Sequence of chain 1.C:
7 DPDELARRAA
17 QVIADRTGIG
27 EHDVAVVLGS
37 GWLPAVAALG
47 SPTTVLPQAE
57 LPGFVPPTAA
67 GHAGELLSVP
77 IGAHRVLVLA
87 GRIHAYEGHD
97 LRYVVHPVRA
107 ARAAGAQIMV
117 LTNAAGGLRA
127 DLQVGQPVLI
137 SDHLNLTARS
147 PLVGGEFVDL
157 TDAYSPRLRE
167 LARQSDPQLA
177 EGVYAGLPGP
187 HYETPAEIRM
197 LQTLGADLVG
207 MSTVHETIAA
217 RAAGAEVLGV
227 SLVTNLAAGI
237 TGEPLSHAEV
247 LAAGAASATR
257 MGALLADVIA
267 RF

Binding-site contacts:
Ligand atom C2 contacts residue GLU189 of chain 1.C at 3.1 Å.
Ligand atom C1 contacts residue GLU189 of chain 1.C at 3.6 Å.
Ligand atom S1 contacts residue ALA120 of chain 1.C at 3.3 Å (h-bond).
Ligand atom C10 contacts residue SER36 of chain 1.C at 3.4 Å.
Ligand atom O3 contacts residue SER208 of chain 1.C at 2.5 Å (h-bond).
Ligand atom O3 contacts residue ASN119 of chain 1.C at 3.2 Å.
Ligand atom O1 contacts residue ALA120 of chain 1.C at 2.8 Å (h-bond).
Ligand atom O2 contacts residue SER36 of chain 1.C at 3.3 Å (h-bond).
Ligand atom O4 contacts residue GLU189 of chain 1.C at 3.6 Å (salt-bridge).
Ligand atom P1 contacts residue HIS90 of chain 1.C at 3.4 Å.
Ligand atom C14 contacts residue SER36 of chain 1.C at 3.1 Å.
Ligand atom O1 contacts residue GLY35 of chain 1.C at 3.3 Å.
Ligand atom C3 contacts residue VAL205 of chain 1.C at 3.6 Å (hydrophobic).
Ligand atom P1 contacts residue ARG88 of chain 1.C at 3.5 Å.
Ligand atom O4 contacts residue ASN231 of chain 1.C at 3.0 Å (h-bond).
Ligand atom C12 contacts residue TYR188 of chain 1.C at 3.6 Å (hydrophobic).
Ligand atom N1 contacts residue GLU189 of chain 1.C at 2.7 Å (salt-bridge).
Ligand atom C4 contacts residue VAL205 of chain 1.C at 3.6 Å (hydrophobic).
Ligand atom C4 contacts residue GLY122 of chain 1.C at 3.4 Å.
Ligand atom N3 contacts residue THR230 of chain 1.C at 3.6 Å (h-bond).
Ligand atom N2 contacts residue MET207 of chain 1.C at 3.5 Å.
Ligand atom C9 contacts residue SER36 of chain 1.C at 3.1 Å.
Ligand atom O3 contacts residue ARG88 of chain 1.C at 3.4 Å (salt-bridge).
Ligand atom C11 contacts residue VAL246 of chain 1.C at 3.5 Å (hydrophobic).
Ligand atom N1 contacts residue TYR188 of chain 1.C at 3.5 Å.
Ligand atom N3 contacts residue ASN231 of chain 1.C at 3.0 Å (h-bond).
Ligand atom C6 contacts residue THR230 of chain 1.C at 3.4 Å.
Ligand atom C1 contacts residue TYR188 of chain 1.C at 3.6 Å (hydrophobic).
Ligand atom O2 contacts residue ARG88 of chain 1.C at 2.9 Å (salt-bridge).
Ligand atom BR1 contacts residue PHE153 of chain 1.A at 3.6 Å.
Ligand atom N3 contacts residue GLY122 of chain 1.C at 3.2 Å (h-bond).
Ligand atom C4 contacts residue TYR188 of chain 1.C at 3.6 Å (hydrophobic).
Ligand atom O2 contacts residue HIS90 of chain 1.C at 2.4 Å (h-bond).
Ligand atom O1 contacts residue SER36 of chain 1.C at 3.1 Å (h-bond).
Ligand atom O4 contacts residue GLY122 of chain 1.C at 3.5 Å.
Ligand atom C11 contacts residue TYR188 of chain 1.C at 3.6 Å (hydrophobic).
Ligand atom C6 contacts residue ALA121 of chain 1.C at 3.6 Å (hydrophobic).
Ligand atom N3 contacts residue ALA121 of chain 1.C at 3.5 Å.
Ligand atom N2 contacts residue GLY206 of chain 1.C at 3.5 Å.
Ligand atom O1 contacts residue ASN119 of chain 1.C at 3.2 Å.

This protein binds this small molecule.
Small molecule (SMILES): O=c1[nH]cnc2c(Sc3ccc(Br)cc3/C=C/P(=O)(O)O)c[nH]c12

Sequence of chain 1.A:
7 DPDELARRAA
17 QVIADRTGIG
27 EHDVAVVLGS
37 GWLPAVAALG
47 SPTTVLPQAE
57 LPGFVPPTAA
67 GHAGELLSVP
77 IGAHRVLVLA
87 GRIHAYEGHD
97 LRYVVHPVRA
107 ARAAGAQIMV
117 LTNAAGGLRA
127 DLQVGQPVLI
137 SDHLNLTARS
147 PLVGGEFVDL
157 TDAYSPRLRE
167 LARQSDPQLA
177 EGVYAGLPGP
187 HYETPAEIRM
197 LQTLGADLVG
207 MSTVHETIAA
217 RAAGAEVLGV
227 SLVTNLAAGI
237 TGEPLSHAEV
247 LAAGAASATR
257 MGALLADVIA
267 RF